Binding-site contacts:
Ligand atom C16 contacts residue ASN77 of chain 1.B at 3.5 Å.
Ligand atom C2 contacts residue THR28 of chain 1.B at 3.7 Å.
Ligand atom O2 contacts residue THR53 of chain 1.B at 3.4 Å.
Ligand atom C2 contacts residue THR102 of chain 1.B at 3.5 Å.
Ligand atom C5 contacts residue SER101 of chain 1.B at 4.0 Å.
Ligand atom C3 contacts residue SER101 of chain 1.B at 3.7 Å.
Ligand atom C18 contacts residue GLN75 of chain 1.B at 3.9 Å.
Ligand atom C9 contacts residue GLY29 of chain 1.B at 3.8 Å.
Ligand atom C3 contacts residue THR102 of chain 1.B at 4.0 Å.
Ligand atom O2 contacts residue THR31 of chain 1.B at 3.8 Å.
Ligand atom C2 contacts residue THR31 of chain 1.B at 3.5 Å.
Ligand atom C4 contacts residue THR28 of chain 1.B at 3.5 Å.
Ligand atom C12 contacts residue SER30 of chain 1.B at 3.5 Å.
Ligand atom C11 contacts residue SER30 of chain 1.B at 3.4 Å.
Ligand atom C7 contacts residue TRP34 of chain 1.B at 3.7 Å (hydrophobic).
Ligand atom O1 contacts residue SER101 of chain 1.B at 3.4 Å (h-bond).
Ligand atom C1 contacts residue GLY32 of chain 1.B at 3.9 Å.
Ligand atom C15 contacts residue TRP34 of chain 1.B at 4.0 Å (hydrophobic).
Ligand atom C2 contacts residue ARG103 of chain 1.B at 4.0 Å.
Ligand atom C2 contacts residue GLY32 of chain 1.B at 4.0 Å.
Ligand atom O1 contacts residue THR28 of chain 1.B at 4.0 Å.
Ligand atom C12 contacts residue GLY29 of chain 1.B at 3.4 Å.
Ligand atom C11 contacts residue THR31 of chain 1.B at 3.8 Å.
Ligand atom O1 contacts residue ARG103 of chain 1.B at 4.0 Å.
Ligand atom O4 contacts residue ASN77 of chain 1.B at 3.3 Å.
Ligand atom C6 contacts residue TRP34 of chain 1.B at 3.4 Å (hydrophobic).
Ligand atom C18 contacts residue THR53 of chain 1.B at 4.0 Å.
Ligand atom O2 contacts residue SER30 of chain 1.B at 3.2 Å (h-bond).
Ligand atom C1 contacts residue THR31 of chain 1.B at 3.4 Å.
Ligand atom C18 contacts residue ASN77 of chain 1.B at 3.7 Å.
Ligand atom C1 contacts residue GLY29 of chain 1.B at 4.0 Å.
Ligand atom C15 contacts residue ASN77 of chain 1.B at 3.8 Å.
Ligand atom C7 contacts residue VAL24 of chain 1.B at 3.8 Å (hydrophobic).
Ligand atom C9 contacts residue THR28 of chain 1.B at 3.8 Å.
Ligand atom C1 contacts residue THR28 of chain 1.B at 3.8 Å.
Ligand atom C19 contacts residue GLY32 of chain 1.B at 3.7 Å.
Ligand atom O1 contacts residue THR102 of chain 1.B at 3.6 Å.
Ligand atom C4 contacts residue SER101 of chain 1.B at 3.4 Å.
Ligand atom C11 contacts residue GLY29 of chain 1.B at 3.4 Å.
Ligand atom C3 contacts residue THR28 of chain 1.B at 3.8 Å.

Sequence of chain 1.B:
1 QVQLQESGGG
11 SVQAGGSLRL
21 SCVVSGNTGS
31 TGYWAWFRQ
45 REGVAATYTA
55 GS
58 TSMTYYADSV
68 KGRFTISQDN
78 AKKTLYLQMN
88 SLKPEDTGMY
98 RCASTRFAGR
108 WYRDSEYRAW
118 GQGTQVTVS

This small molecule binds to this protein.
Small molecule (SMILES): C[C@]12CCC(=O)C=C1CC[C@@H]1[C@@H]2[C@@H](O)C[C@@]2(C)[C@H]1CC[C@]2(O)C(=O)CO